Binding-site contacts:
Ligand atom O7 contacts residue ARG77 of chain 1.A at 2.8 Å (salt-bridge).
Ligand atom C8 contacts residue ASP41 of chain 1.A at 3.4 Å.
Ligand atom N2 contacts residue ASN73 of chain 1.A at 3.0 Å (h-bond).
Ligand atom C2 contacts residue LYS22 of chain 1.A at 3.4 Å.
Ligand atom C6 contacts residue GLN71 of chain 1.A at 3.4 Å.
Ligand atom C3 contacts residue ASP41 of chain 1.A at 3.6 Å.
Ligand atom C5 contacts residue PHE19 of chain 1.A at 3.6 Å (hydrophobic).
Ligand atom C1 contacts residue THR75 of chain 1.A at 3.6 Å.
Ligand atom C2 contacts residue ASP41 of chain 1.A at 3.5 Å.
Ligand atom O3 contacts residue GLU34 of chain 1.A at 3.5 Å.
Ligand atom O3 contacts residue LYS22 of chain 1.A at 2.7 Å (salt-bridge).
Ligand atom C4 contacts residue MAN4 of chain 1.D at 3.5 Å.
Ligand atom C7 contacts residue ASP41 of chain 1.A at 3.5 Å.
Ligand atom C1 contacts residue LYS22 of chain 1.A at 3.6 Å.
Ligand atom C6 contacts residue PHE19 of chain 1.A at 3.6 Å (hydrophobic).
Ligand atom C7 contacts residue ARG77 of chain 1.A at 3.5 Å.
Ligand atom O4 contacts residue VAL40 of chain 1.A at 3.5 Å.
Ligand atom C2 contacts residue PHE17 of chain 1.A at 3.6 Å (hydrophobic).
Ligand atom O5 contacts residue ASN73 of chain 1.A at 2.3 Å (h-bond).
Ligand atom O4 contacts residue LYS22 of chain 1.A at 3.2 Å.
Ligand atom C8 contacts residue ARG77 of chain 1.A at 3.6 Å.
Ligand atom O5 contacts residue LYS22 of chain 1.A at 3.5 Å (salt-bridge).
Ligand atom O6 contacts residue PHE19 of chain 1.A at 3.4 Å.
Ligand atom O7 contacts residue VAL40 of chain 1.A at 3.5 Å.
Ligand atom C7 contacts residue ASN73 of chain 1.A at 3.4 Å.
Ligand atom O4 contacts residue BMA3 of chain 1.D at 3.6 Å (h-bond).
Ligand atom C3 contacts residue GLU34 of chain 1.A at 3.5 Å.
Ligand atom O4 contacts residue LYS22 of chain 1.A at 3.3 Å (salt-bridge).
Ligand atom N2 contacts residue ASP41 of chain 1.A at 2.7 Å (salt-bridge).
Ligand atom C1 contacts residue ASN73 of chain 1.A at 1.4 Å.
Ligand atom C6 contacts residue ASN73 of chain 1.A at 3.6 Å.
Ligand atom C2 contacts residue ASN73 of chain 1.A at 2.4 Å.
Ligand atom C5 contacts residue MAN4 of chain 1.D at 3.5 Å.
Ligand atom C3 contacts residue LYS22 of chain 1.A at 3.5 Å.
Ligand atom O6 contacts residue PHE17 of chain 1.A at 3.6 Å.
Ligand atom O2 contacts residue THR36 of chain 1.A at 3.1 Å (h-bond).
Ligand atom O2 contacts residue PRO20 of chain 1.A at 3.1 Å (h-bond).
Ligand atom O4 contacts residue MAN4 of chain 1.D at 2.6 Å (h-bond).
Ligand atom O7 contacts residue ASN73 of chain 1.A at 3.3 Å (h-bond).
Ligand atom C5 contacts residue ASN73 of chain 1.A at 3.6 Å.

The small molecule below binds the protein below.
Small molecule (SMILES): CC(=O)N[C@H]1[C@H](O[C@H]2[C@H](O)[C@@H](NC(C)=O)CO[C@@H]2CO[C@@H]2O[C@@H](C)[C@@H](O)[C@@H](O)[C@@H]2O)O[C@H](CO)[C@@H](O[C@@H]2O[C@H](CO[C@H]3O[C@H](CO)[C@@H](O)[C@H](O)[C@@H]3O[C@@H]3O[C@H](CO)[C@@H](O[C@@H]4O[C@H](CO)[C@H](O)[C@H](O)[C@H]4O)[C@H](O)[C@H]3NC(C)=O)[C@@H](O)[C@H](O[C@H]3O[C@H](CO)[C@@H](O)[C@H](O)[C@@H]3O[C@@H]3O[C@H](CO)[C@@H](O)[C@H](O)[C@H]3NC(C)=O)[C@@H]2O)[C@@H]1O

Sequence of chain 1.A:
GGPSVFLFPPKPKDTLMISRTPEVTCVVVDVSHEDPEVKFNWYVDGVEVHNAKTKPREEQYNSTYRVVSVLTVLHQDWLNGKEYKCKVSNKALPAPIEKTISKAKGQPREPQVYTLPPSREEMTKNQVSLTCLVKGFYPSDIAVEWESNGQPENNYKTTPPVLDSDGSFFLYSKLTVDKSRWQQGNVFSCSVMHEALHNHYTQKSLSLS